The protein below binds the small molecule below.
Small molecule (SMILES): O=C(NCCc1cccs1)c1ccncc1

Binding-site contacts:
Ligand atom N1 contacts residue ARG103 of chain 1.B at 4.0 Å.
Ligand atom C2 contacts residue VAL107 of chain 1.B at 3.5 Å (hydrophobic).
Ligand atom S contacts residue GLN32 of chain 1.B at 4.0 Å.
Ligand atom C4 contacts residue VAL107 of chain 1.B at 3.6 Å (hydrophobic).
Ligand atom C contacts residue VAL28 of chain 1.B at 4.1 Å (hydrophobic).
Ligand atom C5 contacts residue PRO33 of chain 1.B at 4.2 Å (hydrophobic).
Ligand atom N1 contacts residue GLN104 of chain 1.B at 4.3 Å.
Ligand atom C3 contacts residue GLN32 of chain 1.B at 2.9 Å.
Ligand atom C6 contacts residue GLN104 of chain 1.B at 4.0 Å.
Ligand atom C11 contacts residue MET105 of chain 1.B at 4.2 Å (hydrophobic).
Ligand atom C1 contacts residue GLN32 of chain 1.B at 3.0 Å.
Ligand atom C contacts residue GLN32 of chain 1.B at 2.3 Å.
Ligand atom C4 contacts residue MET106 of chain 1.B at 4.1 Å (hydrophobic).
Ligand atom C4 contacts residue MET105 of chain 1.B at 4.3 Å (hydrophobic).
Ligand atom C2 contacts residue GLN32 of chain 1.B at 3.9 Å.
Ligand atom C7 contacts residue GLN104 of chain 1.B at 3.5 Å.
Ligand atom C10 contacts residue GLN104 of chain 1.B at 2.9 Å.
Ligand atom C5 contacts residue MET105 of chain 1.B at 4.2 Å (hydrophobic).
Ligand atom C3 contacts residue ASN27 of chain 1.B at 4.1 Å.
Ligand atom S contacts residue VAL107 of chain 1.B at 4.3 Å.
Ligand atom C10 contacts residue ARG103 of chain 1.B at 3.2 Å.
Ligand atom C2 contacts residue PHE34 of chain 1.B at 4.1 Å (hydrophobic).
Ligand atom C5 contacts residue GLN104 of chain 1.B at 4.1 Å.
Ligand atom C contacts residue ASN27 of chain 1.B at 4.1 Å.
Ligand atom C1 contacts residue VAL107 of chain 1.B at 4.0 Å (hydrophobic).
Ligand atom C contacts residue PHE34 of chain 1.B at 4.2 Å (hydrophobic).
Ligand atom C11 contacts residue ARG103 of chain 1.B at 4.0 Å.
Ligand atom N contacts residue GLN104 of chain 1.B at 3.4 Å (h-bond).
Ligand atom C1 contacts residue PHE34 of chain 1.B at 3.1 Å (hydrophobic).
Ligand atom C11 contacts residue GLN104 of chain 1.B at 2.3 Å.
Ligand atom C10 contacts residue MET105 of chain 1.B at 4.5 Å (hydrophobic).

Sequence of chain 1.B:
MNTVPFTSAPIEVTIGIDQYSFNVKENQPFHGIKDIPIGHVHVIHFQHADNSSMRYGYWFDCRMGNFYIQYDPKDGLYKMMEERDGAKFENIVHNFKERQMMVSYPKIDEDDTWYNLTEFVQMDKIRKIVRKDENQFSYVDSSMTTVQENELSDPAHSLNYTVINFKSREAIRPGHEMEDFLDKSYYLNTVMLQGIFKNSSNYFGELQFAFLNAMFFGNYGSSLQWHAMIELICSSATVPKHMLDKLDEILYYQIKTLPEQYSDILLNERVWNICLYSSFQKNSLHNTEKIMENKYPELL